Sequence of chain 1.C:
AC

Binding-site contacts:
Ligand atom O7 contacts residue UDP1 of chain 1.E at 4.0 Å.
Ligand atom O1 contacts residue UDP1 of chain 1.E at 1.6 Å.
Ligand atom O3 contacts residue ALA1 of chain 1.C at 2.8 Å (h-bond).
Ligand atom O4 contacts residue ARG212 of chain 1.A at 4.2 Å.
Ligand atom O4 contacts residue PRO213 of chain 1.A at 4.3 Å.
Ligand atom C7 contacts residue ALA1 of chain 1.C at 3.5 Å (hydrophobic).
Ligand atom C11 contacts residue THR210 of chain 1.A at 3.7 Å.
Ligand atom C8 contacts residue ALA1 of chain 1.C at 4.0 Å (hydrophobic).
Ligand atom C5 contacts residue UDP1 of chain 1.E at 3.7 Å.
Ligand atom O5 contacts residue UDP1 of chain 1.E at 3.3 Å.
Ligand atom O10 contacts residue CYS3 of chain 1.C at 4.1 Å.
Ligand atom C7 contacts residue UDP1 of chain 1.E at 3.5 Å.
Ligand atom C8 contacts residue UDP1 of chain 1.E at 3.2 Å.
Ligand atom N2 contacts residue ALA1 of chain 1.C at 3.8 Å.
Ligand atom C2 contacts residue ALA1 of chain 1.C at 4.1 Å (hydrophobic).
Ligand atom C10 contacts residue FGA2 of chain 1.C at 3.3 Å.
Ligand atom C1 contacts residue UDP1 of chain 1.E at 2.6 Å.
Ligand atom C10 contacts residue THR210 of chain 1.A at 3.9 Å.
Ligand atom C2 contacts residue UDP1 of chain 1.E at 3.8 Å.
Ligand atom O7 contacts residue ALA1 of chain 1.C at 3.4 Å.
Ligand atom C3 contacts residue ARG212 of chain 1.A at 3.6 Å.
Ligand atom O10 contacts residue ARG212 of chain 1.A at 4.3 Å.
Ligand atom C11 contacts residue HIS211 of chain 1.A at 3.7 Å.
Ligand atom C2 contacts residue ARG212 of chain 1.A at 4.3 Å.
Ligand atom N2 contacts residue ARG212 of chain 1.A at 4.1 Å.
Ligand atom O10 contacts residue FGA2 of chain 1.C at 3.4 Å (h-bond).
Ligand atom C5 contacts residue ARG212 of chain 1.A at 4.2 Å.
Ligand atom O10 contacts residue DAL4 of chain 1.C at 4.3 Å.
Ligand atom N2 contacts residue UDP1 of chain 1.E at 2.9 Å (h-bond).
Ligand atom C3 contacts residue ALA1 of chain 1.C at 4.0 Å (hydrophobic).
Ligand atom C9 contacts residue THR210 of chain 1.A at 4.2 Å.
Ligand atom C9 contacts residue ARG212 of chain 1.A at 4.1 Å.
Ligand atom O10 contacts residue ALA1 of chain 1.C at 2.4 Å (h-bond).
Ligand atom O1 contacts residue ARG212 of chain 1.A at 3.2 Å (salt-bridge).
Ligand atom C11 contacts residue ARG212 of chain 1.A at 3.8 Å.
Ligand atom C11 contacts residue ALA1 of chain 1.C at 3.2 Å (hydrophobic).
Ligand atom C10 contacts residue ALA1 of chain 1.C at 1.4 Å (hydrophobic).
Ligand atom C9 contacts residue ALA1 of chain 1.C at 2.5 Å (hydrophobic).
Ligand atom C8 contacts residue DAL4 of chain 1.C at 3.6 Å.
Ligand atom C4 contacts residue ARG212 of chain 1.A at 4.2 Å.

Sequence of chain 1.A:
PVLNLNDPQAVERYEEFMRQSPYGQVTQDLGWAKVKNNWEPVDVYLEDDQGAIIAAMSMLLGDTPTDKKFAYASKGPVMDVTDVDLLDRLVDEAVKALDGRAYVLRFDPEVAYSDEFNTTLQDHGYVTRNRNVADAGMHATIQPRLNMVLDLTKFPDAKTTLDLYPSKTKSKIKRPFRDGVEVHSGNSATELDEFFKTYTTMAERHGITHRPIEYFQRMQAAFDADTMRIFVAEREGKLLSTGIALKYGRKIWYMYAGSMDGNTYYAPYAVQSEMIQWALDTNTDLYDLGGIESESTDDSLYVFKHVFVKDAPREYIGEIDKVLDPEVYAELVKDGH

This small molecule binds to this protein.
Small molecule (SMILES): CC(=O)N[C@@H]1[C@@H](O[C@H](C)C(=O)O)[C@H](O)[C@@H](CO)O[C@@H]1O